Binding-site contacts:
Ligand atom C7 contacts residue GLN379 of chain 1.A at 3.7 Å.
Ligand atom OXT contacts residue FE1 of chain 1.F at 1.9 Å.
Ligand atom C6 contacts residue GLY420 of chain 1.A at 3.4 Å.
Ligand atom C5 contacts residue GLN379 of chain 1.A at 3.8 Å.
Ligand atom O4 contacts residue HIS226 of chain 1.A at 4.1 Å.
Ligand atom O contacts residue SER267 of chain 1.A at 3.8 Å.
Ligand atom C contacts residue VAL228 of chain 1.A at 3.9 Å (hydrophobic).
Ligand atom C9 contacts residue GLY420 of chain 1.A at 4.1 Å.
Ligand atom O4 contacts residue FE1 of chain 1.F at 1.8 Å.
Ligand atom CA contacts residue PHE419 of chain 1.A at 3.7 Å (hydrophobic).
Ligand atom C7 contacts residue ASN423 of chain 1.A at 4.0 Å.
Ligand atom C6 contacts residue GLN379 of chain 1.A at 2.9 Å.
Ligand atom CA contacts residue HIS308 of chain 1.A at 4.2 Å.
Ligand atom OXT contacts residue HIS226 of chain 1.A at 3.5 Å (h-bond).
Ligand atom O3 contacts residue ASN423 of chain 1.A at 3.0 Å.
Ligand atom C contacts residue FE1 of chain 1.F at 2.8 Å.
Ligand atom OXT contacts residue VAL228 of chain 1.A at 2.9 Å.
Ligand atom O4 contacts residue PHE381 of chain 1.A at 4.0 Å.
Ligand atom O4 contacts residue PHE419 of chain 1.A at 3.5 Å (h-bond).
Ligand atom C5 contacts residue PHE419 of chain 1.A at 2.9 Å (hydrophobic).
Ligand atom OXT contacts residue HIS308 of chain 1.A at 2.9 Å (h-bond).
Ligand atom C7 contacts residue GLY420 of chain 1.A at 3.2 Å.
Ligand atom C4 contacts residue PHE381 of chain 1.A at 3.9 Å (hydrophobic).
Ligand atom C contacts residue HIS308 of chain 1.A at 3.7 Å.
Ligand atom C6 contacts residue PHE419 of chain 1.A at 3.4 Å (hydrophobic).
Ligand atom O4 contacts residue HIS308 of chain 1.A at 3.4 Å (h-bond).
Ligand atom C3 contacts residue FE1 of chain 1.F at 3.9 Å.
Ligand atom C4 contacts residue PHE419 of chain 1.A at 4.0 Å (hydrophobic).
Ligand atom C7 contacts residue PHE381 of chain 1.A at 3.9 Å (hydrophobic).
Ligand atom O3 contacts residue GLN379 of chain 1.A at 3.6 Å.
Ligand atom C8 contacts residue GLY420 of chain 1.A at 3.6 Å.
Ligand atom C6 contacts residue PHE381 of chain 1.A at 3.5 Å (hydrophobic).
Ligand atom O4 contacts residue GLU394 of chain 1.A at 3.0 Å (salt-bridge).
Ligand atom O3 contacts residue GLY420 of chain 1.A at 3.5 Å (h-bond).
Ligand atom C5 contacts residue PHE381 of chain 1.A at 3.4 Å (hydrophobic).
Ligand atom O contacts residue FE1 of chain 1.F at 4.0 Å.
Ligand atom C5 contacts residue GLY420 of chain 1.A at 3.8 Å.
Ligand atom O3 contacts residue LEU368 of chain 1.A at 4.2 Å.
Ligand atom OXT contacts residue GLU394 of chain 1.A at 4.0 Å.
Ligand atom CA contacts residue FE1 of chain 1.F at 2.8 Å.

This small molecule binds to this protein.
Small molecule (SMILES): O=C(O)[C@@H](O)Cc1ccc(O)cc1

Sequence of chain 1.A:
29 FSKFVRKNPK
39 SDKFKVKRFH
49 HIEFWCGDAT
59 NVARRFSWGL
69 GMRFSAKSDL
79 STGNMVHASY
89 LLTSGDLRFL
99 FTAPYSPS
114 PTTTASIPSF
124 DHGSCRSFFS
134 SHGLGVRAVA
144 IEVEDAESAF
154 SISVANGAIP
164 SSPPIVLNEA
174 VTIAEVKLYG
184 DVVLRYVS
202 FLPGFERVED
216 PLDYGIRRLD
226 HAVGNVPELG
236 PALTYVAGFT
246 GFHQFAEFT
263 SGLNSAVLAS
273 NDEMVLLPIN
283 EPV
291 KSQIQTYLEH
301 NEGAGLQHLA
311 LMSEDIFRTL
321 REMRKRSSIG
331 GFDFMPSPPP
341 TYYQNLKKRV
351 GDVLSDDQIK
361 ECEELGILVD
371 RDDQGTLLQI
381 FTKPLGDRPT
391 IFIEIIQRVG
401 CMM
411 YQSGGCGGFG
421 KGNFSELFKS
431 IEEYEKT